Binding-site contacts:
Ligand atom CA contacts residue HEM1 of chain 1.E at 3.8 Å.
Ligand atom OXT contacts residue TYR290 of chain 1.A at 3.4 Å.
Ligand atom NH2 contacts residue TYR290 of chain 1.A at 4.2 Å.
Ligand atom OH1 contacts residue PRO267 of chain 1.A at 3.8 Å.
Ligand atom CD contacts residue VAL269 of chain 1.A at 3.6 Å (hydrophobic).
Ligand atom O contacts residue TYR290 of chain 1.A at 2.8 Å (h-bond).
Ligand atom OH1 contacts residue HEM1 of chain 1.E at 3.3 Å.
Ligand atom NE contacts residue PRO267 of chain 1.A at 4.0 Å.
Ligand atom CZ contacts residue PRO267 of chain 1.A at 3.9 Å (hydrophobic).
Ligand atom C contacts residue GLN180 of chain 1.A at 3.7 Å.
Ligand atom CG contacts residue HEM1 of chain 1.E at 3.9 Å.
Ligand atom NH2 contacts residue HEM1 of chain 1.E at 3.4 Å.
Ligand atom OXT contacts residue ASP299 of chain 1.A at 2.7 Å (salt-bridge).
Ligand atom CZ contacts residue GLU294 of chain 1.A at 3.5 Å.
Ligand atom CZ contacts residue HEM1 of chain 1.E at 4.0 Å.
Ligand atom O contacts residue GLN180 of chain 1.A at 3.0 Å (h-bond).
Ligand atom N contacts residue GLU294 of chain 1.A at 2.8 Å (salt-bridge).
Ligand atom CB contacts residue GLU294 of chain 1.A at 3.2 Å.
Ligand atom NH2 contacts residue TRP289 of chain 1.A at 3.1 Å (h-bond).
Ligand atom NH2 contacts residue GLU294 of chain 1.A at 2.8 Å (salt-bridge).
Ligand atom NE contacts residue GLU294 of chain 1.A at 2.7 Å (salt-bridge).
Ligand atom CG contacts residue VAL269 of chain 1.A at 3.7 Å (hydrophobic).
Ligand atom N contacts residue HEM1 of chain 1.E at 2.9 Å (h-bond).
Ligand atom OXT contacts residue GLU294 of chain 1.A at 3.5 Å.
Ligand atom NE contacts residue HEM1 of chain 1.E at 4.1 Å.
Ligand atom C contacts residue TYR290 of chain 1.A at 3.5 Å (hydrophobic).
Ligand atom NH2 contacts residue PRO267 of chain 1.A at 4.0 Å.
Ligand atom CD contacts residue GLU294 of chain 1.A at 3.7 Å.
Ligand atom OH1 contacts residue GLY288 of chain 1.A at 3.4 Å (h-bond).
Ligand atom CB contacts residue GLN180 of chain 1.A at 3.8 Å.
Ligand atom O contacts residue ASP299 of chain 1.A at 3.7 Å.
Ligand atom NH1 contacts residue HEM1 of chain 1.E at 3.8 Å.
Ligand atom C contacts residue GLU294 of chain 1.A at 4.0 Å.
Ligand atom CA contacts residue GLN180 of chain 1.A at 3.7 Å.
Ligand atom C contacts residue ASP299 of chain 1.A at 3.6 Å.
Ligand atom O contacts residue TYR264 of chain 1.A at 3.6 Å (h-bond).
Ligand atom NH1 contacts residue PRO267 of chain 1.A at 4.0 Å.
Ligand atom CG contacts residue GLU294 of chain 1.A at 3.6 Å.
Ligand atom CA contacts residue GLU294 of chain 1.A at 3.5 Å.
Ligand atom OH1 contacts residue TRP289 of chain 1.A at 3.6 Å.

This small molecule binds to this protein.
Small molecule (SMILES): N=C(NO)NCCC[C@H](N)C(=O)O

Sequence of chain 1.A:
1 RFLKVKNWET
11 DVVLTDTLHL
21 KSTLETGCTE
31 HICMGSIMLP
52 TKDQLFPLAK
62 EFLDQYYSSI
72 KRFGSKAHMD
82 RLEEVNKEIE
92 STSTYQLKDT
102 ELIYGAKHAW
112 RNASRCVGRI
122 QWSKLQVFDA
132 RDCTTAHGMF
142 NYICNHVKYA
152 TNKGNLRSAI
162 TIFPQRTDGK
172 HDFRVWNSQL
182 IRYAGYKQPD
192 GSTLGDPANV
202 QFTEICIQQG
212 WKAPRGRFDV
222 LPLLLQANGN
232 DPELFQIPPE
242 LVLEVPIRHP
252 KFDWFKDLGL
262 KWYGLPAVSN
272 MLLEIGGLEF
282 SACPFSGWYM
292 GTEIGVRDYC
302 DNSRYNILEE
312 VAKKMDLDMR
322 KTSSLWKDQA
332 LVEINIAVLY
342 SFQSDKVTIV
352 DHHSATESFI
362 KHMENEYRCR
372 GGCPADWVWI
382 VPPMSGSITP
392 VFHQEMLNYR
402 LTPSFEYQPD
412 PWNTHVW